A small-molecule ligand and the protein it binds are described below.
Small molecule (SMILES): CCOc1cc(C(=O)N2CCC(N3CCN(C)CC3)CC2)ccc1Nc1ncc2c(n1)N(C1CCCC1)c1ccccc1C(=O)N2C

Binding-site contacts:
Ligand atom C06 contacts residue TRP26 of chain 1.A at 3.5 Å (hydrophobic).
Ligand atom C04 contacts residue TRP26 of chain 1.A at 3.8 Å (hydrophobic).
Ligand atom C47 contacts residue ILE91 of chain 1.A at 3.9 Å (hydrophobic).
Ligand atom C45 contacts residue LEU39 of chain 1.A at 3.9 Å (hydrophobic).
Ligand atom O46 contacts residue ASN85 of chain 1.A at 3.1 Å (h-bond).
Ligand atom N25 contacts residue LEU37 of chain 1.A at 4.0 Å.
Ligand atom C45 contacts residue ASN85 of chain 1.A at 3.2 Å.
Ligand atom C06 contacts residue LEU37 of chain 1.A at 4.0 Å (hydrophobic).
Ligand atom C08 contacts residue TRP26 of chain 1.A at 3.7 Å (hydrophobic).
Ligand atom C24 contacts residue LYS36 of chain 1.A at 3.6 Å.
Ligand atom N36 contacts residue LEU37 of chain 1.A at 3.5 Å.
Ligand atom C41 contacts residue TRP26 of chain 1.A at 3.7 Å (hydrophobic).
Ligand atom C35 contacts residue LEU37 of chain 1.A at 3.7 Å (hydrophobic).
Ligand atom C28 contacts residue LEU37 of chain 1.A at 3.9 Å (hydrophobic).
Ligand atom C05 contacts residue TRP26 of chain 1.A at 3.6 Å (hydrophobic).
Ligand atom C44 contacts residue ASN85 of chain 1.A at 3.4 Å.
Ligand atom C31 contacts residue ILE91 of chain 1.A at 3.7 Å (hydrophobic).
Ligand atom C21 contacts residue TRP26 of chain 1.A at 3.5 Å (hydrophobic).
Ligand atom C44 contacts residue LEU39 of chain 1.A at 3.6 Å (hydrophobic).
Ligand atom C28 contacts residue VAL32 of chain 1.A at 4.0 Å (hydrophobic).
Ligand atom C39 contacts residue ASP90 of chain 1.A at 4.0 Å.
Ligand atom C29 contacts residue LEU37 of chain 1.A at 3.9 Å (hydrophobic).
Ligand atom C24 contacts residue TRP26 of chain 1.A at 3.9 Å (hydrophobic).
Ligand atom C26 contacts residue LEU37 of chain 1.A at 3.5 Å (hydrophobic).
Ligand atom C29 contacts residue PRO27 of chain 1.A at 3.9 Å (hydrophobic).
Ligand atom C40 contacts residue TRP26 of chain 1.A at 3.7 Å (hydrophobic).
Ligand atom N27 contacts residue LEU37 of chain 1.A at 3.7 Å.
Ligand atom N30 contacts residue ILE91 of chain 1.A at 3.8 Å.
Ligand atom C38 contacts residue ILE91 of chain 1.A at 3.8 Å (hydrophobic).
Ligand atom C15 contacts residue TRP26 of chain 1.A at 3.6 Å (hydrophobic).
Ligand atom C28 contacts residue PRO27 of chain 1.A at 3.1 Å (hydrophobic).
Ligand atom C47 contacts residue PHE28 of chain 1.A at 3.8 Å (hydrophobic).
Ligand atom C47 contacts residue PRO27 of chain 1.A at 3.8 Å (hydrophobic).
Ligand atom N27 contacts residue PRO27 of chain 1.A at 3.3 Å (h-bond).
Ligand atom C07 contacts residue TRP26 of chain 1.A at 3.5 Å (hydrophobic).
Ligand atom C41 contacts residue PRO27 of chain 1.A at 3.7 Å (hydrophobic).
Ligand atom C04 contacts residue LYS36 of chain 1.A at 3.8 Å.
Ligand atom O46 contacts residue ILE91 of chain 1.A at 3.8 Å.
Ligand atom C22 contacts residue TRP26 of chain 1.A at 3.6 Å (hydrophobic).
Ligand atom C16 contacts residue TRP26 of chain 1.A at 3.2 Å (hydrophobic).

Sequence of chain 1.A:
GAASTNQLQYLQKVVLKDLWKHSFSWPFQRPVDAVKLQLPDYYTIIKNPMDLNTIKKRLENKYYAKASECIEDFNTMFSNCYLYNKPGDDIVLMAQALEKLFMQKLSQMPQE